Binding-site contacts:
Ligand atom O2 contacts residue PRO53 of chain 1.B at 3.7 Å.
Ligand atom BR1 contacts residue THR98 of chain 1.B at 3.8 Å.
Ligand atom C1 contacts residue CLM1 of chain 1.R at 0.2 Å.
Ligand atom BR1 contacts residue CLM1 of chain 1.R at 0.4 Å.
Ligand atom C8 contacts residue CLM1 of chain 1.R at 0.2 Å.
Ligand atom C11 contacts residue CLM1 of chain 1.R at 0.2 Å.
Ligand atom BR2 contacts residue ILE51 of chain 1.B at 4.0 Å.
Ligand atom C2 contacts residue PRO50 of chain 1.B at 3.9 Å (hydrophobic).
Ligand atom BR2 contacts residue PRO50 of chain 1.B at 3.8 Å.
Ligand atom O2 contacts residue GLY52 of chain 1.B at 4.1 Å.
Ligand atom C6 contacts residue CLM1 of chain 1.R at 0.1 Å.
Ligand atom N2 contacts residue CLM1 of chain 1.R at 0.4 Å (h-bond).
Ligand atom C4 contacts residue CLM1 of chain 1.R at 0.6 Å.
Ligand atom BR1 contacts residue GLY123 of chain 1.B at 3.7 Å.
Ligand atom C10 contacts residue CLM1 of chain 1.R at 0.2 Å.
Ligand atom O9A contacts residue CLM1 of chain 1.R at 0.3 Å (h-bond).
Ligand atom O2 contacts residue CLM1 of chain 1.R at 0.5 Å (h-bond).
Ligand atom BR2 contacts residue ILE124 of chain 1.B at 3.3 Å.
Ligand atom C9 contacts residue CLM1 of chain 1.R at 0.1 Å.
Ligand atom O4 contacts residue CLM1 of chain 1.R at 1.0 Å.
Ligand atom BR1 contacts residue PRO53 of chain 1.B at 3.8 Å.
Ligand atom C3 contacts residue CLM1 of chain 1.R at 0.1 Å.
Ligand atom C2 contacts residue CLM1 of chain 1.R at 0.1 Å.
Ligand atom BR2 contacts residue TYR125 of chain 1.B at 3.8 Å.
Ligand atom O9A contacts residue ILE121 of chain 1.B at 3.7 Å.
Ligand atom O4 contacts residue PRO50 of chain 1.B at 3.9 Å.
Ligand atom O5 contacts residue CLM1 of chain 1.R at 0.4 Å (h-bond).
Ligand atom BR1 contacts residue TYR125 of chain 1.B at 3.7 Å.
Ligand atom BR2 contacts residue GLY52 of chain 1.B at 3.4 Å.
Ligand atom BR2 contacts residue GLY123 of chain 1.B at 3.7 Å.
Ligand atom BR2 contacts residue PRO53 of chain 1.B at 4.1 Å.
Ligand atom C7 contacts residue CLM1 of chain 1.R at 0.2 Å.
Ligand atom O9B contacts residue CLM1 of chain 1.R at 0.3 Å (h-bond).
Ligand atom BR1 contacts residue ILE121 of chain 1.B at 4.1 Å.
Ligand atom C8 contacts residue PRO53 of chain 1.B at 4.1 Å (hydrophobic).
Ligand atom O2 contacts residue PRO50 of chain 1.B at 4.1 Å.
Ligand atom BR2 contacts residue CLM1 of chain 1.R at 0.1 Å.
Ligand atom C1 contacts residue TYR125 of chain 1.B at 3.7 Å (hydrophobic).
Ligand atom C5 contacts residue CLM1 of chain 1.R at 0.2 Å.
Ligand atom N9 contacts residue CLM1 of chain 1.R at 0.2 Å (h-bond).

The small molecule below binds the protein below.
Small molecule (SMILES): O=C(N[C@H](CO)[C@H](O)c1ccc([N+](=O)[O-])cc1)C(Br)Br

Sequence of chain 1.B:
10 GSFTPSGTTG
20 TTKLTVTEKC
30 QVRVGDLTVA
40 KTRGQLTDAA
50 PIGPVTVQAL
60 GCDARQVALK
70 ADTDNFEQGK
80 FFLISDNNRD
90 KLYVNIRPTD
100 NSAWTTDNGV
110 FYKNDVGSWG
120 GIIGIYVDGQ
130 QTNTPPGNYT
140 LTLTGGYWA